Sequence of chain 1.D:
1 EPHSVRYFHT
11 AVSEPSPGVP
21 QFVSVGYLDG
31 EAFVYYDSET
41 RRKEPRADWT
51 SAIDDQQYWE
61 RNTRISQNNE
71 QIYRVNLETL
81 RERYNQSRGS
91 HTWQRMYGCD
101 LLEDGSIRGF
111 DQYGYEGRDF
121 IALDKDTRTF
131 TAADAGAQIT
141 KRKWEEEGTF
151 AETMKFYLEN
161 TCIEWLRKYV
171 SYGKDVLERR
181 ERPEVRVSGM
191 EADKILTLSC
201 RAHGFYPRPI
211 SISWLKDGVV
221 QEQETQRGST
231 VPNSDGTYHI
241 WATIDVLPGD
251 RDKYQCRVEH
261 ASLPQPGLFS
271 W

This protein binds this small molecule.
Small molecule (SMILES): CC[C@H](C)[C@H](NC(=O)[C@H](C)NC(=O)[C@H](CCC(=O)O)NC(=O)[C@H](C)N)C(=O)N[C@H](C(=O)N[C@H](C(=O)N[C@@H](C)C(=O)N[C@@H](CCSC)C(=O)N[C@H](C=O)C(C)C)C(C)C)[C@@H](C)CC

Binding-site contacts:
Ligand atom CA contacts residue TYR97 of chain 1.D at 3.4 Å (hydrophobic).
Ligand atom CA contacts residue ASN76 of chain 1.D at 3.6 Å.
Ligand atom OE1 contacts residue HIS9 of chain 1.D at 2.6 Å (h-bond).
Ligand atom CG contacts residue TYR7 of chain 1.D at 3.6 Å (hydrophobic).
Ligand atom N contacts residue ASN62 of chain 1.D at 3.0 Å (h-bond).
Ligand atom O contacts residue TYR157 of chain 1.D at 2.5 Å (h-bond).
Ligand atom O contacts residue ILE65 of chain 1.D at 3.6 Å.
Ligand atom N contacts residue TYR169 of chain 1.D at 2.6 Å (h-bond).
Ligand atom CA contacts residue TYR157 of chain 1.D at 3.6 Å (hydrophobic).
Ligand atom CG contacts residue LYS43 of chain 1.D at 3.5 Å.
Ligand atom CD contacts residue HIS9 of chain 1.D at 3.5 Å.
Ligand atom O contacts residue ARG83 of chain 1.D at 3.2 Å (salt-bridge).
Ligand atom CB contacts residue TYR157 of chain 1.D at 3.5 Å (hydrophobic).
Ligand atom O contacts residue ASN76 of chain 1.D at 2.8 Å (h-bond).
Ligand atom CG1 contacts residue THR140 of chain 1.D at 3.2 Å.
Ligand atom O contacts residue TRP144 of chain 1.D at 2.6 Å (h-bond).
Ligand atom OE1 contacts residue TYR97 of chain 1.D at 2.8 Å (h-bond).
Ligand atom CB contacts residue TYR97 of chain 1.D at 3.2 Å (hydrophobic).
Ligand atom CG1 contacts residue LEU80 of chain 1.D at 3.5 Å (hydrophobic).
Ligand atom CD contacts residue TYR97 of chain 1.D at 3.6 Å (hydrophobic).
Ligand atom CA contacts residue TYR169 of chain 1.D at 3.5 Å (hydrophobic).
Ligand atom CA contacts residue TYR7 of chain 1.D at 3.3 Å (hydrophobic).
Ligand atom OE2 contacts residue SER66 of chain 1.D at 3.5 Å (h-bond).
Ligand atom N contacts residue TYR7 of chain 1.D at 2.9 Å (h-bond).
Ligand atom OE2 contacts residue LYS43 of chain 1.D at 2.8 Å (salt-bridge).
Ligand atom CB contacts residue TYR113 of chain 1.D at 3.3 Å (hydrophobic).
Ligand atom CD contacts residue LYS43 of chain 1.D at 3.6 Å.
Ligand atom N contacts residue TYR97 of chain 1.D at 3.1 Å (h-bond).
Ligand atom C contacts residue TYR7 of chain 1.D at 3.2 Å (hydrophobic).
Ligand atom OE2 contacts residue SER24 of chain 1.D at 3.0 Å (h-bond).
Ligand atom O contacts residue ILE72 of chain 1.D at 3.2 Å.
Ligand atom O contacts residue TYR7 of chain 1.D at 3.3 Å.
Ligand atom C contacts residue ASN76 of chain 1.D at 3.6 Å.
Ligand atom CG2 contacts residue TRP93 of chain 1.D at 3.5 Å (hydrophobic).
Ligand atom CB contacts residue ASN76 of chain 1.D at 3.5 Å.
Ligand atom CB contacts residue TRP165 of chain 1.D at 3.2 Å (hydrophobic).
Ligand atom N contacts residue ASN76 of chain 1.D at 2.7 Å (h-bond).
Ligand atom CA contacts residue ASN76 of chain 1.D at 3.6 Å.
Ligand atom C contacts residue TYR157 of chain 1.D at 3.6 Å (hydrophobic).
Ligand atom O contacts residue THR140 of chain 1.D at 3.1 Å (h-bond).